The small molecule below binds the protein below.
Small molecule (SMILES): CC(=O)N[C@@H]1[C@@H](O)[C@H](O)[C@@H](CO)O[C@H]1O

Sequence of chain 2.A:
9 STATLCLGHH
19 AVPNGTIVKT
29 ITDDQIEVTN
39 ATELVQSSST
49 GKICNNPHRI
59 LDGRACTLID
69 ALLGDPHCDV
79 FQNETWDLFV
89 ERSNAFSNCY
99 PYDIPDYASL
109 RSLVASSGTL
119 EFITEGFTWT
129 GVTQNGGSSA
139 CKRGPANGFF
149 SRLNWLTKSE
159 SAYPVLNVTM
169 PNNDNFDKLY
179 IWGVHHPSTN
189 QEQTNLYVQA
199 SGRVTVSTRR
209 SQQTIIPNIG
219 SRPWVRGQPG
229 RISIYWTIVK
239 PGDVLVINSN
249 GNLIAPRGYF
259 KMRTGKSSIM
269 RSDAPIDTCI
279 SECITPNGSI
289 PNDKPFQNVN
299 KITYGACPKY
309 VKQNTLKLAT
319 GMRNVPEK

Binding-site contacts:
Ligand atom C2 contacts residue ASN38 of chain 2.A at 2.5 Å.
Ligand atom C4 contacts residue ASN38 of chain 2.A at 4.3 Å.
Ligand atom O6 contacts residue THR318 of chain 2.A at 3.7 Å.
Ligand atom C5 contacts residue ASN38 of chain 2.A at 3.7 Å.
Ligand atom N2 contacts residue ASN38 of chain 2.A at 2.7 Å (h-bond).
Ligand atom C7 contacts residue ASN38 of chain 2.A at 3.8 Å.
Ligand atom O5 contacts residue THR318 of chain 2.A at 3.4 Å (h-bond).
Ligand atom C1 contacts residue ASN38 of chain 2.A at 1.5 Å.
Ligand atom C1 contacts residue THR318 of chain 2.A at 3.4 Å.
Ligand atom O5 contacts residue ASN38 of chain 2.A at 2.4 Å (h-bond).
Ligand atom C3 contacts residue ASN38 of chain 2.A at 3.8 Å.
Ligand atom O7 contacts residue ASN38 of chain 2.A at 4.4 Å.
Ligand atom C1 contacts residue ALA39 of chain 2.A at 4.3 Å (hydrophobic).